Sequence of chain 2.A:
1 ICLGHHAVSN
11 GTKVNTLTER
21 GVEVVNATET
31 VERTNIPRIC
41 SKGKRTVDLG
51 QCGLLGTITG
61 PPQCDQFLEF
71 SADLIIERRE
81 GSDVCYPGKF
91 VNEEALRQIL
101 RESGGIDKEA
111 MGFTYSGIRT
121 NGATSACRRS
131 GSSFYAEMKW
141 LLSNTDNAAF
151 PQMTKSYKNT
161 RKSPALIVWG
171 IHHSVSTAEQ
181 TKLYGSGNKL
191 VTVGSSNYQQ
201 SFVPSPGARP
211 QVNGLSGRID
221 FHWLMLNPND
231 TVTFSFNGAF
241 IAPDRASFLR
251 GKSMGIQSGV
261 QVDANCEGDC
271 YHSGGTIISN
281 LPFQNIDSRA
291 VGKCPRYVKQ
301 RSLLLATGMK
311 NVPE

This protein binds this small molecule.
Small molecule (SMILES): CC(=O)N[C@@H]1[C@@H](O)[C@H](O)[C@@H](CO)O[C@H]1O

Binding-site contacts:
Ligand atom O7 contacts residue GLU72 of chain 2.B at 4.0 Å.
Ligand atom C1 contacts residue ASN82 of chain 2.B at 1.4 Å.
Ligand atom C8 contacts residue LYS75 of chain 2.B at 3.6 Å.
Ligand atom O5 contacts residue ARG85 of chain 2.B at 4.1 Å.
Ligand atom O6 contacts residue ARG289 of chain 2.A at 3.9 Å.
Ligand atom C7 contacts residue ASN79 of chain 2.B at 4.2 Å.
Ligand atom O6 contacts residue SER288 of chain 2.A at 4.4 Å.
Ligand atom C4 contacts residue ASN82 of chain 2.B at 4.0 Å.
Ligand atom C1 contacts residue ARG85 of chain 2.B at 4.2 Å.
Ligand atom C7 contacts residue LYS75 of chain 2.B at 4.4 Å.
Ligand atom O6 contacts residue ARG85 of chain 2.B at 4.2 Å.
Ligand atom C2 contacts residue ASN82 of chain 2.B at 2.1 Å.
Ligand atom C5 contacts residue ASN82 of chain 2.B at 3.7 Å.
Ligand atom C8 contacts residue GLU72 of chain 2.B at 3.5 Å.
Ligand atom C7 contacts residue GLU72 of chain 2.B at 3.9 Å.
Ligand atom C8 contacts residue ASN82 of chain 2.B at 4.5 Å.
Ligand atom O5 contacts residue ASN82 of chain 2.B at 2.4 Å (h-bond).
Ligand atom O7 contacts residue ASN82 of chain 2.B at 4.4 Å.
Ligand atom C8 contacts residue GLY78 of chain 2.B at 4.4 Å.
Ligand atom O7 contacts residue LYS75 of chain 2.B at 4.1 Å.
Ligand atom C3 contacts residue ASN82 of chain 2.B at 3.6 Å.
Ligand atom N2 contacts residue ASN82 of chain 2.B at 2.7 Å (h-bond).
Ligand atom C7 contacts residue ASN82 of chain 2.B at 3.7 Å.
Ligand atom C8 contacts residue ASN79 of chain 2.B at 3.4 Å.

Sequence of chain 2.B:
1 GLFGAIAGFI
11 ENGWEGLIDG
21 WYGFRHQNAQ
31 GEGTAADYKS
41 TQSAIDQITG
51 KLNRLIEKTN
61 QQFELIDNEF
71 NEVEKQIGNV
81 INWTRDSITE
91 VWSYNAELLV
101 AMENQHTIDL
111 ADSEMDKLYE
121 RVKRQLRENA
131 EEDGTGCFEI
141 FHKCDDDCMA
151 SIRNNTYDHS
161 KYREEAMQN